Binding-site contacts:
Ligand atom C7 contacts residue ASN169 of chain 1.G at 3.2 Å.
Ligand atom C1 contacts residue ASN169 of chain 1.G at 1.5 Å.
Ligand atom N2 contacts residue ASN169 of chain 1.G at 2.8 Å (h-bond).
Ligand atom C5 contacts residue MET175 of chain 1.G at 4.1 Å (hydrophobic).
Ligand atom O5 contacts residue GLY173 of chain 1.G at 3.5 Å (h-bond).
Ligand atom C4 contacts residue ASN169 of chain 1.G at 4.2 Å.
Ligand atom O5 contacts residue MET175 of chain 1.G at 3.8 Å.
Ligand atom C8 contacts residue ASN169 of chain 1.G at 4.3 Å.
Ligand atom C1 contacts residue GLY173 of chain 1.G at 4.1 Å.
Ligand atom C3 contacts residue ASN169 of chain 1.G at 3.8 Å.
Ligand atom C2 contacts residue ASN169 of chain 1.G at 2.4 Å.
Ligand atom O6 contacts residue GLY173 of chain 1.G at 4.4 Å.
Ligand atom C5 contacts residue ASN169 of chain 1.G at 3.7 Å.
Ligand atom O7 contacts residue ASN169 of chain 1.G at 3.3 Å (h-bond).
Ligand atom C6 contacts residue MET175 of chain 1.G at 4.1 Å (hydrophobic).
Ligand atom C1 contacts residue MET175 of chain 1.G at 4.2 Å (hydrophobic).
Ligand atom O5 contacts residue ASN169 of chain 1.G at 2.4 Å (h-bond).

This protein binds this small molecule.
Small molecule (SMILES): CC(=O)N[C@H]1[C@H](O[C@H]2[C@H](O)[C@@H](NC(C)=O)CO[C@@H]2CO)O[C@H](CO)[C@@H](O[C@@H]2O[C@H](CO)[C@@H](O)[C@H](O)[C@@H]2O)[C@@H]1O

Sequence of chain 1.G:
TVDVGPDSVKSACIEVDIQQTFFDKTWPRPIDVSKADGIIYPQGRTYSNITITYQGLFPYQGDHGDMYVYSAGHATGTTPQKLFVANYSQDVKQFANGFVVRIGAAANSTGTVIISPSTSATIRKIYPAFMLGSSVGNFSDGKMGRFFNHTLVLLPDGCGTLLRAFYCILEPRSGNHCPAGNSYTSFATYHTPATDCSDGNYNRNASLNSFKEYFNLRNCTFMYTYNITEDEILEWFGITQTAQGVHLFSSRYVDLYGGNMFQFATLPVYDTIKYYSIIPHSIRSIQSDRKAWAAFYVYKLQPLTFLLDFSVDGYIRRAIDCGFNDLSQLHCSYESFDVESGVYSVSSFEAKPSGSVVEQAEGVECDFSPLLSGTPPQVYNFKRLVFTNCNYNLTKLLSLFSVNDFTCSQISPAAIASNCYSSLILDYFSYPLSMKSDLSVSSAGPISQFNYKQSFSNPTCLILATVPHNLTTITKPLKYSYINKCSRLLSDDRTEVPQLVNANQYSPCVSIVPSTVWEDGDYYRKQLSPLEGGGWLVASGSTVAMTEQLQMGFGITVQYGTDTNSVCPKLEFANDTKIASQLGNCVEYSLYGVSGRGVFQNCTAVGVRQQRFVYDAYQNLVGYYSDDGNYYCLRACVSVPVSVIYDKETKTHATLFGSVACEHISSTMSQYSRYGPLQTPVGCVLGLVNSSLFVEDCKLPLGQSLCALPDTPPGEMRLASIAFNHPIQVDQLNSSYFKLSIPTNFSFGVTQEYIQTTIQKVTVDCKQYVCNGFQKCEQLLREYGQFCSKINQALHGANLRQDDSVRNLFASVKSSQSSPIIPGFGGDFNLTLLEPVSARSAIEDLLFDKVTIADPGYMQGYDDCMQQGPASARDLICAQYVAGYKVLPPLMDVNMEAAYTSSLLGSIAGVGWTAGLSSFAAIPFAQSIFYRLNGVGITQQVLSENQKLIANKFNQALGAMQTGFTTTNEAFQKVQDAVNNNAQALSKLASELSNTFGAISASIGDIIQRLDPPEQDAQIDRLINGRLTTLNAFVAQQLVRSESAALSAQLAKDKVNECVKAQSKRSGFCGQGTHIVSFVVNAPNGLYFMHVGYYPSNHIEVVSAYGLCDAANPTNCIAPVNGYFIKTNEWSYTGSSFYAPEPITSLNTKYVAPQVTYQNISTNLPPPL